A protein and the small-molecule ligand that binds it are described below.
Small molecule (SMILES): NC(=O)CC[C@H](N)C(=O)O

Binding-site contacts:
Ligand atom OE1 contacts residue THR1016 of chain 1.E at 3.3 Å (h-bond).
Ligand atom C contacts residue LYS993 of chain 1.E at 4.2 Å.
Ligand atom CB contacts residue ALA1022 of chain 1.E at 4.2 Å (hydrophobic).
Ligand atom OE1 contacts residue ASN1015 of chain 1.E at 3.2 Å (h-bond).
Ligand atom NE2 contacts residue ARG950 of chain 1.E at 3.9 Å.
Ligand atom NE2 contacts residue PO41 of chain 1.TB at 3.3 Å (h-bond).
Ligand atom CA contacts residue ILE1029 of chain 1.E at 4.3 Å (hydrophobic).
Ligand atom CD contacts residue ASN1015 of chain 1.E at 4.2 Å.
Ligand atom NE2 contacts residue SER948 of chain 1.E at 4.0 Å.
Ligand atom OXT contacts residue LYS993 of chain 1.E at 3.8 Å.
Ligand atom CG contacts residue SER948 of chain 1.E at 4.3 Å.
Ligand atom OXT contacts residue SER1026 of chain 1.E at 4.3 Å.
Ligand atom OE1 contacts residue SER1026 of chain 1.E at 3.7 Å.
Ligand atom CD contacts residue SER948 of chain 1.E at 3.8 Å.
Ligand atom CB contacts residue PO41 of chain 1.TB at 4.2 Å.
Ligand atom OXT contacts residue ASP1025 of chain 1.E at 3.7 Å.
Ligand atom CD contacts residue PO41 of chain 1.TB at 3.5 Å.
Ligand atom O contacts residue SER1026 of chain 1.E at 4.1 Å.
Ligand atom CG contacts residue PO41 of chain 1.TB at 3.0 Å.
Ligand atom CA contacts residue LYS993 of chain 1.E at 4.4 Å.
Ligand atom N contacts residue SER948 of chain 1.E at 3.8 Å.
Ligand atom OE1 contacts residue SER948 of chain 1.E at 3.9 Å.
Ligand atom NE2 contacts residue THR1017 of chain 1.E at 4.3 Å.
Ligand atom O contacts residue ASP1025 of chain 1.E at 3.7 Å.
Ligand atom N contacts residue LYS993 of chain 1.E at 3.8 Å.
Ligand atom OE1 contacts residue THR1017 of chain 1.E at 2.9 Å (h-bond).
Ligand atom CD contacts residue THR1016 of chain 1.E at 3.6 Å.
Ligand atom N contacts residue PO41 of chain 1.TB at 4.0 Å.
Ligand atom CD contacts residue THR1017 of chain 1.E at 3.8 Å.
Ligand atom CA contacts residue SER1026 of chain 1.E at 3.6 Å.
Ligand atom CB contacts residue SER1026 of chain 1.E at 3.7 Å.
Ligand atom NE2 contacts residue VAL949 of chain 1.E at 3.5 Å (h-bond).
Ligand atom C contacts residue SER1026 of chain 1.E at 4.0 Å.
Ligand atom N contacts residue ILE1029 of chain 1.E at 3.9 Å.
Ligand atom NE2 contacts residue THR1016 of chain 1.E at 3.2 Å (h-bond).
Ligand atom C contacts residue ASP1025 of chain 1.E at 3.8 Å.

Sequence of chain 1.E:
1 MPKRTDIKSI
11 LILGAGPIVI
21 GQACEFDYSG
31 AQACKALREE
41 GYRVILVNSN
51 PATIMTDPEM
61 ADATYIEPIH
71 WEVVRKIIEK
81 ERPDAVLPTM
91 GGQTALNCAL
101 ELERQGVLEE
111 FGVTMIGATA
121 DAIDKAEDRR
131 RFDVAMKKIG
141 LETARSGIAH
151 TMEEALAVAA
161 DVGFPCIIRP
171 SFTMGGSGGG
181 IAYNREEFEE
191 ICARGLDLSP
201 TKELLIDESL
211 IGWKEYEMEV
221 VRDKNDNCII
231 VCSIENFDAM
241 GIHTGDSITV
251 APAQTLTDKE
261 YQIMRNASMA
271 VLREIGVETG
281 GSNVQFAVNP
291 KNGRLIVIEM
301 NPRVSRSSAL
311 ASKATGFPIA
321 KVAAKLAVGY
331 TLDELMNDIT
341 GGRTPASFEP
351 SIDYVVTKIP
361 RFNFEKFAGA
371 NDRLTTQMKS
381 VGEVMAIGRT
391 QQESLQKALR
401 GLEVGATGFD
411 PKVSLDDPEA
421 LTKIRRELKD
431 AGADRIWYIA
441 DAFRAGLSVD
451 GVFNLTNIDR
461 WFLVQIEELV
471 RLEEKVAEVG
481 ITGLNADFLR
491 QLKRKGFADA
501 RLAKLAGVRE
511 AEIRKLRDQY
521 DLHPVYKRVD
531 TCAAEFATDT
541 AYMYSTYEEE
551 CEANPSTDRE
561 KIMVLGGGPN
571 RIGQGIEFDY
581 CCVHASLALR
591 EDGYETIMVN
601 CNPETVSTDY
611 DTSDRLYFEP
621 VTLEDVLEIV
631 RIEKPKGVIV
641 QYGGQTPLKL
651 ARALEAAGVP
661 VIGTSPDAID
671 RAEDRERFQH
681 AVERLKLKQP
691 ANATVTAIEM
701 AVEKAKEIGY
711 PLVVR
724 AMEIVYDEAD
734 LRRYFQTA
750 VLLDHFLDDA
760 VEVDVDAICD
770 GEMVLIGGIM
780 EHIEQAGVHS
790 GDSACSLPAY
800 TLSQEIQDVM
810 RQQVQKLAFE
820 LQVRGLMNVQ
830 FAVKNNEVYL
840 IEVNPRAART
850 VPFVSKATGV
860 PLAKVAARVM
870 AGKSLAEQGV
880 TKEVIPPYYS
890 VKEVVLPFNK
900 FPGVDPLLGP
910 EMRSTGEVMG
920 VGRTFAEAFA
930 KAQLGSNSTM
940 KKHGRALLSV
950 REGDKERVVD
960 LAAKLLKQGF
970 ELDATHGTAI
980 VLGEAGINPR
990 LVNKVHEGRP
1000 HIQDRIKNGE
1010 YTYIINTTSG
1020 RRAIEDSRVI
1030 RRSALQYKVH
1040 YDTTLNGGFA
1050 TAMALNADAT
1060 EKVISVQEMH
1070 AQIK